Sequence of chain 1.A:
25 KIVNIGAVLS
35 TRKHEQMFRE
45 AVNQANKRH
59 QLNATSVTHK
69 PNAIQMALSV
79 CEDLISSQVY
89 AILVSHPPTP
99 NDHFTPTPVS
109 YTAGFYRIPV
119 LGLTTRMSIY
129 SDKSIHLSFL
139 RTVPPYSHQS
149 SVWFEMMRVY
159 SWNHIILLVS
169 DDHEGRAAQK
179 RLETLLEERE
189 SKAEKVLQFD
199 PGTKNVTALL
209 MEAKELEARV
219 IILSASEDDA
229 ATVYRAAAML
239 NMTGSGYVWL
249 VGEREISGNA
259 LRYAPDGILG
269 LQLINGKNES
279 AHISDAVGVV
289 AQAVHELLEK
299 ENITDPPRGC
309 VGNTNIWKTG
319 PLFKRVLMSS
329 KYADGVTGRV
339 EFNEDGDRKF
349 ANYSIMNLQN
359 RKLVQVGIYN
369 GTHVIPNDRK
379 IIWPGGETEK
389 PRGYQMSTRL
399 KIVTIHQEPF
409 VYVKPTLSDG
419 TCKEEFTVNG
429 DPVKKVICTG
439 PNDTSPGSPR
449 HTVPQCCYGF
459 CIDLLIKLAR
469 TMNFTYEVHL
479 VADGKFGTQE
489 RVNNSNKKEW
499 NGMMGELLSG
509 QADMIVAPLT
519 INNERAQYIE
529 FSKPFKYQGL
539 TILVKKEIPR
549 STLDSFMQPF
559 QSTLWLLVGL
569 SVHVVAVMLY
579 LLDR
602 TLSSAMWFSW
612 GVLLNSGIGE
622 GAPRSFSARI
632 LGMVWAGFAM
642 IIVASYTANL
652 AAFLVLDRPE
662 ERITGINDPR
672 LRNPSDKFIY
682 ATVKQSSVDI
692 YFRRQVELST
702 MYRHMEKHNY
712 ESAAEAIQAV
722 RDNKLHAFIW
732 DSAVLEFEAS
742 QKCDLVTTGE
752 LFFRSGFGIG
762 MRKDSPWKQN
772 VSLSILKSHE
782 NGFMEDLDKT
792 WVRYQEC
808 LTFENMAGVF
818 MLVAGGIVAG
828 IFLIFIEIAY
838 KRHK

This protein binds this small molecule.
Small molecule (SMILES): NCC(=O)O

Binding-site contacts:
Ligand atom CA contacts residue SER688 of chain 1.A at 4.2 Å.
Ligand atom C contacts residue THR518 of chain 1.A at 3.8 Å.
Ligand atom O contacts residue ARG523 of chain 1.A at 2.9 Å (salt-bridge).
Ligand atom O contacts residue SER687 of chain 1.A at 3.5 Å.
Ligand atom C contacts residue ARG523 of chain 1.A at 3.6 Å.
Ligand atom CA contacts residue PHE484 of chain 1.A at 3.5 Å (hydrophobic).
Ligand atom C contacts residue PHE484 of chain 1.A at 3.2 Å (hydrophobic).
Ligand atom CA contacts residue TRP731 of chain 1.A at 3.7 Å (hydrophobic).
Ligand atom CA contacts residue PRO516 of chain 1.A at 4.0 Å (hydrophobic).
Ligand atom N contacts residue PHE758 of chain 1.A at 3.7 Å.
Ligand atom C contacts residue SER688 of chain 1.A at 3.9 Å.
Ligand atom O contacts residue SER688 of chain 1.A at 3.0 Å (h-bond).
Ligand atom N contacts residue ASP732 of chain 1.A at 2.7 Å (salt-bridge).
Ligand atom CA contacts residue THR518 of chain 1.A at 3.7 Å.
Ligand atom O contacts residue PHE484 of chain 1.A at 3.1 Å.
Ligand atom C contacts residue PRO516 of chain 1.A at 4.1 Å (hydrophobic).
Ligand atom N contacts residue THR518 of chain 1.A at 3.0 Å (h-bond).
Ligand atom CA contacts residue ASP732 of chain 1.A at 3.5 Å.
Ligand atom N contacts residue PRO516 of chain 1.A at 3.5 Å (h-bond).
Ligand atom N contacts residue PHE484 of chain 1.A at 4.0 Å.